A protein and the small-molecule ligand that binds it are described below.
Small molecule (SMILES): CC(=O)N[C@@H]1[C@@H](O)[C@H](O)[C@@H](CO)O[C@H]1O

Binding-site contacts:
Ligand atom C5 contacts residue THR248 of chain 1.M at 3.8 Å.
Ligand atom C6 contacts residue THR248 of chain 1.M at 3.9 Å.
Ligand atom C1 contacts residue ASN246 of chain 1.M at 1.4 Å.
Ligand atom O7 contacts residue ASN246 of chain 1.M at 4.4 Å.
Ligand atom C2 contacts residue ASN246 of chain 1.M at 2.4 Å.
Ligand atom C5 contacts residue ASN246 of chain 1.M at 3.7 Å.
Ligand atom O6 contacts residue THR248 of chain 1.M at 4.2 Å.
Ligand atom C1 contacts residue ASN249 of chain 1.M at 4.3 Å.
Ligand atom C4 contacts residue ASN246 of chain 1.M at 4.2 Å.
Ligand atom C7 contacts residue ASN246 of chain 1.M at 3.9 Å.
Ligand atom C6 contacts residue ASN249 of chain 1.M at 4.3 Å.
Ligand atom C3 contacts residue ASN246 of chain 1.M at 3.8 Å.
Ligand atom O5 contacts residue ASN246 of chain 1.M at 2.4 Å (h-bond).
Ligand atom C1 contacts residue THR248 of chain 1.M at 4.3 Å.
Ligand atom O5 contacts residue ASN249 of chain 1.M at 3.5 Å.
Ligand atom N2 contacts residue ASN246 of chain 1.M at 2.9 Å (h-bond).
Ligand atom O5 contacts residue THR248 of chain 1.M at 4.1 Å.
Ligand atom C5 contacts residue ASN249 of chain 1.M at 4.4 Å.

Sequence of chain 1.M:
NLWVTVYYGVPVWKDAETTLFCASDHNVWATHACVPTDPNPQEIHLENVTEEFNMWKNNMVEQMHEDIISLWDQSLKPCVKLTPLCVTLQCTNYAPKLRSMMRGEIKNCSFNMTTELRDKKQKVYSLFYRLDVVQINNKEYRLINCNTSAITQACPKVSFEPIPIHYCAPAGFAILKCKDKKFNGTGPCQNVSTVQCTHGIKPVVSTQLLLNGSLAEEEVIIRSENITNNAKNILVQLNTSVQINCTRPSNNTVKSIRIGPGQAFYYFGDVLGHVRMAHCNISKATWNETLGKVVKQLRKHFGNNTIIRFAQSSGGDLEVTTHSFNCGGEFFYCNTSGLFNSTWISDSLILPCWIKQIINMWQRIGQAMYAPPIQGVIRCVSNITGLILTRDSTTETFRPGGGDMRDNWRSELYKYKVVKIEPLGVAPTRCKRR